This protein binds this small molecule.
Small molecule (SMILES): CC(=O)N[C@@H]1[C@@H](O)[C@H](O)[C@@H](CO)O[C@H]1O

Sequence of chain 1.B:
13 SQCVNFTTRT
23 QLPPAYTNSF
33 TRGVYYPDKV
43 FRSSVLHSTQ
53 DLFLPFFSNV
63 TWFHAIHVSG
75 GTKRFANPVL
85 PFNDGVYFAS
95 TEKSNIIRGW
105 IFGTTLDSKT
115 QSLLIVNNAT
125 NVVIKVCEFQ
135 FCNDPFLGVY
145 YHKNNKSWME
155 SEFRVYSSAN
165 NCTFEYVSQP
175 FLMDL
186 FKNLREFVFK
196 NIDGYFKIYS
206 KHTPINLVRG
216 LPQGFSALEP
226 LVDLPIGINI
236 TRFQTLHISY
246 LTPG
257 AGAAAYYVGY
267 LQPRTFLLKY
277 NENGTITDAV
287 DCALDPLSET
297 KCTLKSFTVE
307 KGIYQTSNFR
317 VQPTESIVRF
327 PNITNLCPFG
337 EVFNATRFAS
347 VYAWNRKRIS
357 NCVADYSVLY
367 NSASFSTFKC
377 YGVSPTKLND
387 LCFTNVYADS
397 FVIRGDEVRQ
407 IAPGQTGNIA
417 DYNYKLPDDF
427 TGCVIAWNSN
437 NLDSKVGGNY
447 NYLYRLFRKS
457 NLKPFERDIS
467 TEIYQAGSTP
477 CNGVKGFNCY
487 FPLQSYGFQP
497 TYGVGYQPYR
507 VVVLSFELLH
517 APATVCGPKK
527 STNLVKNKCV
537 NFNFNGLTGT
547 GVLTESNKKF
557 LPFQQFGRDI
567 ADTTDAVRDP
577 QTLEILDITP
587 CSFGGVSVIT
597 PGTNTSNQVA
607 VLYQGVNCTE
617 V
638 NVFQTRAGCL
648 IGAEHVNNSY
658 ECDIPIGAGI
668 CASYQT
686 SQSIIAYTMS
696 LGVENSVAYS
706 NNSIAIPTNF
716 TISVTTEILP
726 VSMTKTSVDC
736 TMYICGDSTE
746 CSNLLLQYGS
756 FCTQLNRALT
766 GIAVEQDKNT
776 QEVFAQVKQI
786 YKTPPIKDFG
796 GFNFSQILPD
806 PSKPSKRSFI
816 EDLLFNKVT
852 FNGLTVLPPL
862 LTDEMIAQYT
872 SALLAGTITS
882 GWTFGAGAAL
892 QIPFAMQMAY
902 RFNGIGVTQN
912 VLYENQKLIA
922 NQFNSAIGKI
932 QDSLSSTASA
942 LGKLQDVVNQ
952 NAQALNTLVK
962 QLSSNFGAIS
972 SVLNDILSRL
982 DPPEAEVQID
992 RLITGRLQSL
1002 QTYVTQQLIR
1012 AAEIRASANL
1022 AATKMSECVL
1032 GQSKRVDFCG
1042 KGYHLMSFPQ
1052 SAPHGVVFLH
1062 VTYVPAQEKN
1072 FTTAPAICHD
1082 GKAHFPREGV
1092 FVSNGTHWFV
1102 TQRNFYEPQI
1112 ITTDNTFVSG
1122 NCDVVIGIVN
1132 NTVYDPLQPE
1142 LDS

Sequence of chain 1.A:
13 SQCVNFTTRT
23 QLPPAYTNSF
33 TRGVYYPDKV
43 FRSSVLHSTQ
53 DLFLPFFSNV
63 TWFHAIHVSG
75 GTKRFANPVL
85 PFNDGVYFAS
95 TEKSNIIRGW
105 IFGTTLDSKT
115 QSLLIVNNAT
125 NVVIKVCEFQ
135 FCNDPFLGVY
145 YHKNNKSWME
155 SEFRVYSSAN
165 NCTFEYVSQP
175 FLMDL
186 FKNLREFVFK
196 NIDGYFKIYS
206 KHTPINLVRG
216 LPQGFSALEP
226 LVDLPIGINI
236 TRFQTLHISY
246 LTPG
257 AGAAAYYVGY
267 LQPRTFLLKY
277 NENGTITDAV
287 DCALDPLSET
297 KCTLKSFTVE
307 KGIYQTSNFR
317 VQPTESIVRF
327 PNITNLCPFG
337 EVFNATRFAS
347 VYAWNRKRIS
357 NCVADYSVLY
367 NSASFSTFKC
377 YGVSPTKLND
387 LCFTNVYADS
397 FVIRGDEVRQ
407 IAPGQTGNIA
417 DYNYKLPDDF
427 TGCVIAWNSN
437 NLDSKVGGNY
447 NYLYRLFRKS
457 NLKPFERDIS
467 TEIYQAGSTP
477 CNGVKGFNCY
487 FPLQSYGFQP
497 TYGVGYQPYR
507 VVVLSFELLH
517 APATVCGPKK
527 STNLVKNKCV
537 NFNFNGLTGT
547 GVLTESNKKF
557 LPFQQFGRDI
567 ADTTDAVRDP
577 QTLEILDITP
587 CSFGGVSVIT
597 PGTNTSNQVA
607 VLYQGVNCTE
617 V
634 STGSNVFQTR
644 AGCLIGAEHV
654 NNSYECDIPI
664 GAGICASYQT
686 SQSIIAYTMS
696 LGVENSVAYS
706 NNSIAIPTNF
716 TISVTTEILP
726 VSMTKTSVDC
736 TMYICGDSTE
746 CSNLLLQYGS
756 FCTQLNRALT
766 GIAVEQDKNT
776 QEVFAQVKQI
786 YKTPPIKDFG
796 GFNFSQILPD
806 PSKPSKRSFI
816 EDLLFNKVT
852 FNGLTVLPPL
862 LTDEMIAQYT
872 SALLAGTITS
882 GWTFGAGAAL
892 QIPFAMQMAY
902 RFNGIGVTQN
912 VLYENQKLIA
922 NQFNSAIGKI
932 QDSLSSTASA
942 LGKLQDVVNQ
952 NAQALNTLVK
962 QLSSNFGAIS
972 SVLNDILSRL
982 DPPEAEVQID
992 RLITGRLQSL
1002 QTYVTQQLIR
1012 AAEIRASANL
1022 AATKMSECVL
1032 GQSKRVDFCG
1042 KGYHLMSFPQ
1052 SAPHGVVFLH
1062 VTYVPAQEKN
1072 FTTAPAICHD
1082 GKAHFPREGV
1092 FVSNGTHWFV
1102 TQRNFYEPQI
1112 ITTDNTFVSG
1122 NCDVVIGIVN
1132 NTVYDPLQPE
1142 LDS

Binding-site contacts:
Ligand atom C1 contacts residue ASN706 of chain 1.A at 1.4 Å.
Ligand atom O7 contacts residue ASN706 of chain 1.A at 3.7 Å.
Ligand atom O5 contacts residue ASN706 of chain 1.A at 2.4 Å (h-bond).
Ligand atom N2 contacts residue ASN706 of chain 1.A at 2.9 Å (h-bond).
Ligand atom C7 contacts residue ASN706 of chain 1.A at 3.5 Å.
Ligand atom O5 contacts residue ASP793 of chain 1.B at 3.7 Å.
Ligand atom C8 contacts residue ILE1127 of chain 1.A at 4.3 Å (hydrophobic).
Ligand atom C8 contacts residue GLY1128 of chain 1.A at 3.3 Å.
Ligand atom C2 contacts residue ASN706 of chain 1.A at 2.4 Å.
Ligand atom C5 contacts residue ASN706 of chain 1.A at 3.7 Å.
Ligand atom C3 contacts residue ASN706 of chain 1.A at 3.8 Å.
Ligand atom C4 contacts residue ASN706 of chain 1.A at 4.2 Å.
Ligand atom O7 contacts residue ILE1127 of chain 1.A at 4.0 Å.
Ligand atom C1 contacts residue ASP793 of chain 1.B at 4.4 Å.